Sequence of chain 1.A:
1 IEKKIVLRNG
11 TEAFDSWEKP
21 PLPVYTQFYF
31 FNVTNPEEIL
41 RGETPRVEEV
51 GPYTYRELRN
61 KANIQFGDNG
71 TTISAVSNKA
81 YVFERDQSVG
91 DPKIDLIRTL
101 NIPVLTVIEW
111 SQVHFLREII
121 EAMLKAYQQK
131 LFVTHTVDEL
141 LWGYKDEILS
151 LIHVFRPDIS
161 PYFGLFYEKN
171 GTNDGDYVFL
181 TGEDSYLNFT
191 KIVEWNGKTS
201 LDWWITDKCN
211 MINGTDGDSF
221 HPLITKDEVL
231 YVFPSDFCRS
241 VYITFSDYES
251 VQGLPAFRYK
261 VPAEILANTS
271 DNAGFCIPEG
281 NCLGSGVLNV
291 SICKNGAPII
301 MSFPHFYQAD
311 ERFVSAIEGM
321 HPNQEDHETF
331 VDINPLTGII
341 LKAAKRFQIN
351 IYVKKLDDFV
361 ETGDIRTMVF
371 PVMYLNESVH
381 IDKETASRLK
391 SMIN

A protein and the small-molecule ligand that binds it are described below.
Small molecule (SMILES): CC(=O)N[C@@H]1[C@@H](O)[C@H](O)[C@@H](CO)O[C@H]1O

Binding-site contacts:
Ligand atom O6 contacts residue ASN9 of chain 1.A at 4.3 Å.
Ligand atom C2 contacts residue ASN9 of chain 1.A at 2.5 Å.
Ligand atom C4 contacts residue ASN9 of chain 1.A at 4.0 Å.
Ligand atom C8 contacts residue ASN9 of chain 1.A at 3.8 Å.
Ligand atom C8 contacts residue PHE66 of chain 1.A at 4.4 Å (hydrophobic).
Ligand atom N2 contacts residue ASN9 of chain 1.A at 3.1 Å (h-bond).
Ligand atom C8 contacts residue ILE64 of chain 1.A at 4.3 Å (hydrophobic).
Ligand atom C6 contacts residue ASN9 of chain 1.A at 3.1 Å.
Ligand atom C7 contacts residue PHE66 of chain 1.A at 4.3 Å (hydrophobic).
Ligand atom C8 contacts residue PHE14 of chain 1.A at 3.9 Å (hydrophobic).
Ligand atom O7 contacts residue ASN9 of chain 1.A at 3.6 Å (h-bond).
Ligand atom C5 contacts residue ASN9 of chain 1.A at 3.3 Å.
Ligand atom C3 contacts residue ASN9 of chain 1.A at 3.8 Å.
Ligand atom O7 contacts residue PHE66 of chain 1.A at 3.6 Å.
Ligand atom C1 contacts residue ASN9 of chain 1.A at 1.4 Å.
Ligand atom C7 contacts residue ASN9 of chain 1.A at 3.2 Å.
Ligand atom O5 contacts residue ASN9 of chain 1.A at 2.5 Å (h-bond).